Sequence of chain 1.B:
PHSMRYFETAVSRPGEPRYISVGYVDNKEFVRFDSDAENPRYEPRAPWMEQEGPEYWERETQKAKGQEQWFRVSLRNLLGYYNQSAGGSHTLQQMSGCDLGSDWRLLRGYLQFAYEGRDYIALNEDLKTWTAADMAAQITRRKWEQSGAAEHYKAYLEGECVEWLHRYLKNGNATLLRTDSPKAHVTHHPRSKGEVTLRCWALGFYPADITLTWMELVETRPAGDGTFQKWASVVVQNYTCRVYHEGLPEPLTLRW

Sequence of chain 2.A:
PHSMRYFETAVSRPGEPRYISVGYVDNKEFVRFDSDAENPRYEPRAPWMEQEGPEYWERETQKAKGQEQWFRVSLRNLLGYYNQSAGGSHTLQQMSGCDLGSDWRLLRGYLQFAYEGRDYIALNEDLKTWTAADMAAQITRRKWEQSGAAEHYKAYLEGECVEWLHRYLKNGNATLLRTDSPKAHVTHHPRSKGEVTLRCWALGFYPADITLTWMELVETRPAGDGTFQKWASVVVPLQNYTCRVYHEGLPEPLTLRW

Binding-site contacts:
Ligand atom OG contacts residue LYS66 of chain 1.B at 3.4 Å.
Ligand atom N contacts residue GLU63 of chain 1.B at 3.0 Å (salt-bridge).
Ligand atom O contacts residue TRP147 of chain 1.B at 2.7 Å (h-bond).
Ligand atom ND1 contacts residue SO41 of chain 1.G at 3.2 Å (h-bond).
Ligand atom CG contacts residue LYS66 of chain 1.B at 3.4 Å.
Ligand atom CB contacts residue TRP167 of chain 1.B at 3.5 Å (hydrophobic).
Ligand atom CB contacts residue TYR156 of chain 1.B at 3.4 Å (hydrophobic).
Ligand atom N contacts residue TYR156 of chain 1.B at 3.2 Å (h-bond).
Ligand atom O contacts residue TRP147 of chain 1.B at 3.4 Å.
Ligand atom OD1 contacts residue GLN70 of chain 1.B at 3.0 Å (h-bond).
Ligand atom O contacts residue TYR84 of chain 1.B at 3.1 Å (h-bond).
Ligand atom CG contacts residue GLN70 of chain 1.B at 3.3 Å.
Ligand atom N contacts residue SO41 of chain 1.G at 3.0 Å (h-bond).
Ligand atom CA contacts residue SO41 of chain 1.G at 3.4 Å.
Ligand atom OXT contacts residue TYR84 of chain 1.B at 2.6 Å (h-bond).
Ligand atom C contacts residue TYR84 of chain 1.B at 3.3 Å (hydrophobic).
Ligand atom CA contacts residue TYR156 of chain 1.B at 3.5 Å (hydrophobic).
Ligand atom O contacts residue TYR159 of chain 1.B at 2.5 Å (h-bond).
Ligand atom CG contacts residue GLU63 of chain 1.B at 3.4 Å.
Ligand atom O contacts residue TRP73 of chain 1.B at 3.0 Å (h-bond).
Ligand atom CB contacts residue SO41 of chain 1.G at 3.5 Å.
Ligand atom O contacts residue LYS66 of chain 1.B at 2.7 Å (salt-bridge).
Ligand atom O contacts residue ASN80 of chain 1.B at 3.0 Å (h-bond).
Ligand atom OXT contacts residue THR143 of chain 1.B at 2.6 Å (h-bond).
Ligand atom ND2 contacts residue TYR156 of chain 1.B at 3.4 Å.
Ligand atom O contacts residue GLN70 of chain 1.B at 3.4 Å.
Ligand atom CD2 contacts residue TRP73 of chain 1.B at 3.4 Å (hydrophobic).
Ligand atom N contacts residue TYR7 of chain 1.B at 3.0 Å (h-bond).
Ligand atom O contacts residue LYS146 of chain 1.B at 3.1 Å (salt-bridge).
Ligand atom N contacts residue SER77 of chain 1.B at 3.4 Å (h-bond).
Ligand atom OD1 contacts residue GLN97 of chain 1.B at 2.8 Å (h-bond).
Ligand atom CD2 contacts residue SER99 of chain 1.B at 3.5 Å.
Ligand atom N contacts residue TYR171 of chain 1.B at 2.8 Å (h-bond).
Ligand atom O contacts residue TRP73 of chain 1.B at 3.3 Å (h-bond).
Ligand atom CD2 contacts residue VAL76 of chain 1.B at 3.5 Å (hydrophobic).
Ligand atom ND2 contacts residue GLN97 of chain 1.B at 3.1 Å (h-bond).
Ligand atom OG contacts residue GLU63 of chain 1.B at 2.7 Å (salt-bridge).
Ligand atom N contacts residue GLN70 of chain 1.B at 3.0 Å (h-bond).
Ligand atom CB contacts residue GLU63 of chain 1.B at 3.4 Å.
Ligand atom O contacts residue HIS155 of chain 1.B at 2.8 Å (h-bond).

Sequence of chain 2.F:
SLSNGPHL

This protein binds this small molecule.
Small molecule (SMILES): CC[C@H](N)C(=O)N[C@@H](CO)C(=O)N[C@@H](CC(C)C)C(=O)N[C@@H](CO)C(=O)N[C@@H](CC(N)=O)C(=O)NCC(=O)N1CCC[C@H]1C(=O)N[C@@H](Cc1cnc[nH]1)C(=O)N[C@@H](CC(C)C)C(=O)O